Sequence of chain 1.B:
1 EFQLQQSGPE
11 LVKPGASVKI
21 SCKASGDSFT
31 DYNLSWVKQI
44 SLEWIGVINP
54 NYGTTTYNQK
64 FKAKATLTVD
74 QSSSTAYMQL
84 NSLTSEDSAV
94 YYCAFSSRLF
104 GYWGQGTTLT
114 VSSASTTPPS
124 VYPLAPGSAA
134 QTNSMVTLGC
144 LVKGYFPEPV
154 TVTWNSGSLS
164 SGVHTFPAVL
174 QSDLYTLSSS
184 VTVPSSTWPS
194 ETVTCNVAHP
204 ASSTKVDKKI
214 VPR

This small molecule binds to this protein.
Small molecule (SMILES): CC[C@H](C)[C@H](NC(=O)CNC(=O)[C@@H](NC(=O)[C@H](C)N)C(C)C)C(=O)NCC(=O)N[C@@H](C)C(=O)N[C@H](C(=O)N[C@H](C=O)Cc1ccccc1)C(C)C

Binding-site contacts:
Ligand atom CD1 contacts residue TYR41 of chain 1.A at 3.3 Å (hydrophobic).
Ligand atom N contacts residue SER100 of chain 1.B at 2.9 Å (h-bond).
Ligand atom CG1 contacts residue LEU51 of chain 1.A at 3.6 Å (hydrophobic).
Ligand atom C contacts residue SER99 of chain 1.B at 3.4 Å.
Ligand atom N contacts residue ARG101 of chain 1.B at 3.5 Å (salt-bridge).
Ligand atom CG1 contacts residue GLY96 of chain 1.A at 3.2 Å.
Ligand atom CG1 contacts residue ALA97 of chain 1.B at 3.8 Å (hydrophobic).
Ligand atom CA contacts residue SER100 of chain 1.B at 3.5 Å.
Ligand atom CG2 contacts residue TRP47 of chain 1.B at 3.6 Å (hydrophobic).
Ligand atom CG2 contacts residue GLY96 of chain 1.A at 3.8 Å.
Ligand atom C contacts residue ASN33 of chain 1.B at 3.8 Å.
Ligand atom N contacts residue SER99 of chain 1.B at 3.4 Å (h-bond).
Ligand atom CD2 contacts residue VAL50 of chain 1.B at 3.8 Å (hydrophobic).
Ligand atom N contacts residue SER99 of chain 1.B at 3.6 Å.
Ligand atom CB contacts residue PHE103 of chain 1.B at 3.8 Å (hydrophobic).
Ligand atom O contacts residue GLY104 of chain 1.B at 3.8 Å.
Ligand atom CG2 contacts residue HIS31 of chain 1.A at 3.7 Å.
Ligand atom CG1 contacts residue TRP106 of chain 1.B at 3.7 Å (hydrophobic).
Ligand atom CG2 contacts residue LEU102 of chain 1.B at 3.7 Å (hydrophobic).
Ligand atom CG1 contacts residue TYR41 of chain 1.A at 3.5 Å (hydrophobic).
Ligand atom C contacts residue SER100 of chain 1.B at 3.7 Å.
Ligand atom O contacts residue SER100 of chain 1.B at 3.3 Å (h-bond).
Ligand atom O contacts residue LEU101 of chain 1.A at 3.4 Å.
Ligand atom CA contacts residue ARG101 of chain 1.B at 3.3 Å.
Ligand atom CG2 contacts residue PHE94 of chain 1.A at 3.7 Å (hydrophobic).
Ligand atom O contacts residue PHE94 of chain 1.A at 3.7 Å.
Ligand atom CG2 contacts residue TYR37 of chain 1.A at 3.6 Å (hydrophobic).
Ligand atom CG2 contacts residue SER35 of chain 1.B at 3.8 Å.
Ligand atom CB contacts residue GLY96 of chain 1.A at 3.2 Å.
Ligand atom CG1 contacts residue GLY104 of chain 1.B at 3.8 Å.
Ligand atom O contacts residue ASN33 of chain 1.B at 2.9 Å (h-bond).
Ligand atom CE2 contacts residue VAL50 of chain 1.B at 3.6 Å (hydrophobic).
Ligand atom CA contacts residue SER99 of chain 1.B at 3.8 Å.
Ligand atom CA contacts residue SER99 of chain 1.B at 3.6 Å.
Ligand atom CA contacts residue ASN33 of chain 1.B at 3.5 Å.
Ligand atom C contacts residue SER99 of chain 1.B at 3.5 Å.
Ligand atom O contacts residue PHE103 of chain 1.B at 3.5 Å (h-bond).
Ligand atom CD1 contacts residue TRP106 of chain 1.B at 3.5 Å (hydrophobic).
Ligand atom CD1 contacts residue PHE94 of chain 1.A at 3.6 Å (hydrophobic).
Ligand atom O contacts residue SER99 of chain 1.B at 2.7 Å (h-bond).

Sequence of chain 1.A:
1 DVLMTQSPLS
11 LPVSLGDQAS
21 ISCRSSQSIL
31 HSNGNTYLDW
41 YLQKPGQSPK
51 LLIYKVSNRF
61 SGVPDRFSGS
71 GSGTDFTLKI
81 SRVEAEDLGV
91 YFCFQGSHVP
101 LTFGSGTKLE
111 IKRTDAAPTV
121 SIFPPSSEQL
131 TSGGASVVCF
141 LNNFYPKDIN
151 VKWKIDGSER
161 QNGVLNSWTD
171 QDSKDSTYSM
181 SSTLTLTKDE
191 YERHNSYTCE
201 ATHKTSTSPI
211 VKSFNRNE